Sequence of chain 1.B:
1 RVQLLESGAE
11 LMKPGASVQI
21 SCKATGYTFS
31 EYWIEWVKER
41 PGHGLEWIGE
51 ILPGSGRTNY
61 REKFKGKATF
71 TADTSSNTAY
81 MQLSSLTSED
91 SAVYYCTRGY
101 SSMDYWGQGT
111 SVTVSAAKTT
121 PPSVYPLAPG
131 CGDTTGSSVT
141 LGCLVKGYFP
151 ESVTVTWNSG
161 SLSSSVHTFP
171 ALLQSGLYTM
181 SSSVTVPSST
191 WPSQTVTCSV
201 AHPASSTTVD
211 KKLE

Binding-site contacts:
Ligand atom N8 contacts residue TRP33 of chain 1.B at 3.4 Å (h-bond).
Ligand atom C3B contacts residue GLY96 of chain 1.A at 3.1 Å.
Ligand atom N7B contacts residue GLY96 of chain 1.A at 3.5 Å.
Ligand atom N11 contacts residue GLU50 of chain 1.B at 3.4 Å (salt-bridge).
Ligand atom C7B contacts residue SER102 of chain 1.B at 3.8 Å.
Ligand atom C7B contacts residue SER101 of chain 1.B at 3.5 Å.
Ligand atom C7 contacts residue TYR100 of chain 1.B at 3.7 Å (hydrophobic).
Ligand atom N7 contacts residue TYR100 of chain 1.B at 2.7 Å (h-bond).
Ligand atom C4 contacts residue TYR37 of chain 1.A at 3.7 Å (hydrophobic).
Ligand atom C1B contacts residue GLU50 of chain 1.B at 3.8 Å.
Ligand atom C10 contacts residue ASN59 of chain 1.B at 3.7 Å.
Ligand atom C7B contacts residue GLY96 of chain 1.A at 3.6 Å.
Ligand atom N7B contacts residue HIS39 of chain 1.A at 3.6 Å.
Ligand atom N11 contacts residue TYR101 of chain 1.A at 3.6 Å.
Ligand atom C2B contacts residue TYR100 of chain 1.B at 3.3 Å (hydrophobic).
Ligand atom C2B contacts residue TYR101 of chain 1.A at 3.5 Å (hydrophobic).
Ligand atom C3 contacts residue TYR37 of chain 1.A at 3.3 Å (hydrophobic).
Ligand atom O2 contacts residue ARG57 of chain 1.B at 2.8 Å (salt-bridge).
Ligand atom C3A contacts residue TYR100 of chain 1.B at 3.5 Å (hydrophobic).
Ligand atom C1B contacts residue TYR101 of chain 1.A at 3.5 Å (hydrophobic).
Ligand atom O2 contacts residue TRP33 of chain 1.B at 3.8 Å.
Ligand atom O1 contacts residue ARG57 of chain 1.B at 3.2 Å (salt-bridge).
Ligand atom N11 contacts residue TYR100 of chain 1.B at 3.3 Å (h-bond).
Ligand atom C6 contacts residue TYR100 of chain 1.B at 3.8 Å (hydrophobic).
Ligand atom C3B contacts residue TYR101 of chain 1.A at 3.7 Å (hydrophobic).
Ligand atom C4 contacts residue HIS31 of chain 1.A at 3.5 Å.
Ligand atom C4A contacts residue TRP33 of chain 1.B at 3.8 Å (hydrophobic).
Ligand atom C1B contacts residue TYR100 of chain 1.B at 3.0 Å (hydrophobic).
Ligand atom C8 contacts residue TYR100 of chain 1.B at 3.5 Å (hydrophobic).
Ligand atom C3A contacts residue TRP33 of chain 1.B at 3.7 Å (hydrophobic).
Ligand atom C6B contacts residue GLU50 of chain 1.B at 3.6 Å.
Ligand atom N7B contacts residue SER101 of chain 1.B at 3.6 Å.
Ligand atom C10 contacts residue ARG57 of chain 1.B at 3.6 Å.
Ligand atom O1 contacts residue ASN59 of chain 1.B at 2.8 Å (h-bond).
Ligand atom C6B contacts residue GLU35 of chain 1.B at 3.6 Å.
Ligand atom C2B contacts residue GLY96 of chain 1.A at 3.7 Å.
Ligand atom C6B contacts residue TYR100 of chain 1.B at 3.4 Å (hydrophobic).
Ligand atom C4B contacts residue SER101 of chain 1.B at 3.7 Å.
Ligand atom N7B contacts residue SER102 of chain 1.B at 3.7 Å.
Ligand atom C9 contacts residue GLU50 of chain 1.B at 3.4 Å.

Sequence of chain 1.A:
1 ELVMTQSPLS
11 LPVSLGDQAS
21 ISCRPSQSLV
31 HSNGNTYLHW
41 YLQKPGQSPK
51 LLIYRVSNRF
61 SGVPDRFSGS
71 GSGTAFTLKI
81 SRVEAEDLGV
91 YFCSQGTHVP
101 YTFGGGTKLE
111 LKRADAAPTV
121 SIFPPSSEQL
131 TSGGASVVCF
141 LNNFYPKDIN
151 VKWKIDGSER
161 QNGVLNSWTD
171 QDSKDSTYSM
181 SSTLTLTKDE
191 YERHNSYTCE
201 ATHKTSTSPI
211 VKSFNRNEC

This small molecule binds to this protein.
Small molecule (SMILES): N#Cc1ccc(NC(=NCC(=O)O)NC(c2ccccc2)c2ccccc2)cc1